This small molecule binds to this protein.
Small molecule (SMILES): CC(=O)N[C@H]1[C@H](O[C@H]2[C@H](O)[C@@H](NC(C)=O)CO[C@@H]2CO)O[C@H](CO)[C@@H](O)[C@@H]1O

Sequence of chain 1.A:
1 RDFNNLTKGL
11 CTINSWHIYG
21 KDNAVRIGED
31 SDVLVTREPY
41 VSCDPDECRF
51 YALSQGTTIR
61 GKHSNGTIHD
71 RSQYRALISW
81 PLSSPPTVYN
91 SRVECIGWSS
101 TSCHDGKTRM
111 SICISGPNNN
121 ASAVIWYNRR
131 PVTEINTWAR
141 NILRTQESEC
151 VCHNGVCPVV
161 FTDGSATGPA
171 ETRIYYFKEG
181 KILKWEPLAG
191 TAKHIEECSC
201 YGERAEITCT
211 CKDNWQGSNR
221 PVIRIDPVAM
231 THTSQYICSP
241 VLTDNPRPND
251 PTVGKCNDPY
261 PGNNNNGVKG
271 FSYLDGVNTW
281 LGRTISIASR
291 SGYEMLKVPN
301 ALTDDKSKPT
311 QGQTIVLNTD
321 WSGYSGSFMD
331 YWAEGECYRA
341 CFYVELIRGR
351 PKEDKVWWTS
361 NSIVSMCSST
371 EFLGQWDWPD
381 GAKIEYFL

Binding-site contacts:
Ligand atom C7 contacts residue ASP2 of chain 1.A at 3.9 Å.
Ligand atom O3 contacts residue ASP2 of chain 1.A at 2.6 Å (salt-bridge).
Ligand atom C5 contacts residue ASP2 of chain 1.A at 4.1 Å.
Ligand atom O5 contacts residue ASN5 of chain 1.A at 2.3 Å (h-bond).
Ligand atom O6 contacts residue ASN154 of chain 1.A at 3.5 Å (h-bond).
Ligand atom O6 contacts residue ASP2 of chain 1.A at 2.7 Å (salt-bridge).
Ligand atom C7 contacts residue ASN5 of chain 1.A at 3.7 Å.
Ligand atom C8 contacts residue ASN154 of chain 1.A at 4.1 Å.
Ligand atom O7 contacts residue ASP2 of chain 1.A at 4.4 Å.
Ligand atom N2 contacts residue PHE3 of chain 1.A at 2.7 Å (h-bond).
Ligand atom C5 contacts residue ASN5 of chain 1.A at 3.6 Å.
Ligand atom C2 contacts residue ASN5 of chain 1.A at 2.5 Å.
Ligand atom C4 contacts residue ASN154 of chain 1.A at 4.5 Å.
Ligand atom N2 contacts residue ASP2 of chain 1.A at 3.9 Å.
Ligand atom C6 contacts residue ASP2 of chain 1.A at 3.3 Å.
Ligand atom C8 contacts residue PHE3 of chain 1.A at 3.4 Å (hydrophobic).
Ligand atom O7 contacts residue ASN5 of chain 1.A at 4.1 Å.
Ligand atom C7 contacts residue PHE3 of chain 1.A at 3.5 Å (hydrophobic).
Ligand atom O5 contacts residue ASN154 of chain 1.A at 3.8 Å.
Ligand atom C3 contacts residue ASN5 of chain 1.A at 3.8 Å.
Ligand atom C3 contacts residue ASP2 of chain 1.A at 3.9 Å.
Ligand atom C2 contacts residue PHE3 of chain 1.A at 3.7 Å (hydrophobic).
Ligand atom C1 contacts residue ASN154 of chain 1.A at 4.0 Å.
Ligand atom C8 contacts residue ASP2 of chain 1.A at 3.7 Å.
Ligand atom C4 contacts residue ASN5 of chain 1.A at 4.2 Å.
Ligand atom C1 contacts residue ASN5 of chain 1.A at 1.5 Å.
Ligand atom O5 contacts residue ASP2 of chain 1.A at 3.7 Å.
Ligand atom C3 contacts residue PHE3 of chain 1.A at 4.3 Å (hydrophobic).
Ligand atom C6 contacts residue ASN154 of chain 1.A at 4.3 Å.
Ligand atom C5 contacts residue ASN154 of chain 1.A at 3.5 Å.
Ligand atom N2 contacts residue ASN5 of chain 1.A at 2.9 Å (h-bond).
Ligand atom C1 contacts residue PHE3 of chain 1.A at 3.6 Å (hydrophobic).